Binding-site contacts:
Ligand atom C3 contacts residue ASN279 of chain 1.B at 3.8 Å.
Ligand atom C8 contacts residue ASN277 of chain 1.B at 4.1 Å.
Ligand atom O5 contacts residue ASN279 of chain 1.B at 2.4 Å (h-bond).
Ligand atom O7 contacts residue ASN279 of chain 1.B at 4.3 Å.
Ligand atom C4 contacts residue ASN279 of chain 1.B at 4.2 Å.
Ligand atom C7 contacts residue ASN279 of chain 1.B at 3.8 Å.
Ligand atom C2 contacts residue ASN279 of chain 1.B at 2.4 Å.
Ligand atom N2 contacts residue ASN279 of chain 1.B at 2.9 Å (h-bond).
Ligand atom C1 contacts residue ASN279 of chain 1.B at 1.4 Å.
Ligand atom C8 contacts residue GLU278 of chain 1.B at 3.4 Å.
Ligand atom C5 contacts residue ASN279 of chain 1.B at 3.7 Å.

A protein and the small-molecule ligand that binds it are described below.
Small molecule (SMILES): CC(=O)N[C@@H]1[C@@H](O)[C@H](O)[C@@H](CO)O[C@H]1O

Sequence of chain 1.B:
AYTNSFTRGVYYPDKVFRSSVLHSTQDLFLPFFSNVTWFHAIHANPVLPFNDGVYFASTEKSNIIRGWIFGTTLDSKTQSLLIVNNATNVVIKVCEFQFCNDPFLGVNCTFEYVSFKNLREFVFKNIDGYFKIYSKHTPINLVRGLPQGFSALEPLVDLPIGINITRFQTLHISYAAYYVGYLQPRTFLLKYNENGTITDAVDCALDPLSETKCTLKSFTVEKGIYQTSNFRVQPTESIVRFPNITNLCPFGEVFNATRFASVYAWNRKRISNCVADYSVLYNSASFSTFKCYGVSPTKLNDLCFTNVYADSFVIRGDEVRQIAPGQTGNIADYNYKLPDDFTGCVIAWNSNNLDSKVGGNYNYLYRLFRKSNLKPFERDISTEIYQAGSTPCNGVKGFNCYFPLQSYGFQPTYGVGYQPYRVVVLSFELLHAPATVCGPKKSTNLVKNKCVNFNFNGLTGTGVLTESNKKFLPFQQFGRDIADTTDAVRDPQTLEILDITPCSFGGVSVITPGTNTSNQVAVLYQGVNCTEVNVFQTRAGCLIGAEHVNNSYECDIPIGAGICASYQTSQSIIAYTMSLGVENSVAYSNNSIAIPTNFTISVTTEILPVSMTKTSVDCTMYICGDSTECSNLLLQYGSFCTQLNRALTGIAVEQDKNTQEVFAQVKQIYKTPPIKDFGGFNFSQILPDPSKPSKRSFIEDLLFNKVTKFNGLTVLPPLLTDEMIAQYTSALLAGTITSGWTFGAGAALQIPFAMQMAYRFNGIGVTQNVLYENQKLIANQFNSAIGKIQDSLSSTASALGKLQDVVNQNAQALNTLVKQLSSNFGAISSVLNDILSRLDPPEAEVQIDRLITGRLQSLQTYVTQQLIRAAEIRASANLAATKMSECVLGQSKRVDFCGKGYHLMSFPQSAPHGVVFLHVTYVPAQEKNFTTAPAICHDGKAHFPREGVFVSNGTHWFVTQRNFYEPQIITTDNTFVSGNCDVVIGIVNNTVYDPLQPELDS